Sequence of chain 5.A:
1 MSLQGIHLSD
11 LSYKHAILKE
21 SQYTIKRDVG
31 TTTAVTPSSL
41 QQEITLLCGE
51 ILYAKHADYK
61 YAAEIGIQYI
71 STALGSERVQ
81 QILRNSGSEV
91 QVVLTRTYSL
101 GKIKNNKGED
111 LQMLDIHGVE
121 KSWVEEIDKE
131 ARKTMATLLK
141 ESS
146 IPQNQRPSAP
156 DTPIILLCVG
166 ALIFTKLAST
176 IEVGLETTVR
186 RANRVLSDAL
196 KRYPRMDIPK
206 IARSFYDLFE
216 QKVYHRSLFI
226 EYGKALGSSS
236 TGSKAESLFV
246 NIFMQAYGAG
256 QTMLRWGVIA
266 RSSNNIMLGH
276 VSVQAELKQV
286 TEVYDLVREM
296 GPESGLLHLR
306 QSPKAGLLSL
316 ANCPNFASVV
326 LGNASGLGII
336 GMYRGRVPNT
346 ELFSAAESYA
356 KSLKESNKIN

Binding-site contacts:
Ligand atom CD1 contacts residue ILE103 of chain 5.A at 3.7 Å (hydrophobic).
Ligand atom CD1 contacts residue ALA136 of chain 5.A at 3.8 Å (hydrophobic).
Ligand atom SD contacts residue GLU50 of chain 5.A at 3.6 Å.
Ligand atom CB contacts residue MET135 of chain 5.A at 3.5 Å (hydrophobic).
Ligand atom N contacts residue MET135 of chain 5.A at 3.8 Å.
Ligand atom C contacts residue ARG132 of chain 5.A at 3.8 Å.
Ligand atom CE contacts residue ARG132 of chain 5.A at 3.3 Å.
Ligand atom CG contacts residue MET135 of chain 5.A at 4.0 Å (hydrophobic).
Ligand atom NE2 contacts residue LYS104 of chain 5.A at 2.3 Å (salt-bridge).
Ligand atom O contacts residue SER153 of chain 5.A at 3.7 Å.
Ligand atom SD contacts residue TYR53 of chain 5.A at 3.9 Å.
Ligand atom O contacts residue ASN105 of chain 5.A at 3.8 Å.
Ligand atom OH contacts residue LYS129 of chain 5.A at 3.6 Å.
Ligand atom CD contacts residue LYS104 of chain 5.A at 3.5 Å.
Ligand atom O contacts residue ASN106 of chain 5.A at 3.8 Å.
Ligand atom CD1 contacts residue ARG132 of chain 5.A at 3.7 Å.
Ligand atom CA contacts residue ARG132 of chain 5.A at 3.6 Å.
Ligand atom CE contacts residue GLU50 of chain 5.A at 3.7 Å.
Ligand atom CD contacts residue ASN105 of chain 5.A at 3.7 Å.
Ligand atom SD contacts residue PRO152 of chain 5.A at 3.5 Å.
Ligand atom CD contacts residue ASN106 of chain 5.A at 4.0 Å.
Ligand atom CB contacts residue ILE103 of chain 5.A at 3.9 Å (hydrophobic).
Ligand atom CG contacts residue LEU46 of chain 5.A at 3.8 Å (hydrophobic).
Ligand atom CE contacts residue MET135 of chain 5.A at 3.7 Å (hydrophobic).
Ligand atom O contacts residue ARG132 of chain 5.A at 3.7 Å.
Ligand atom SD contacts residue MET135 of chain 5.A at 3.6 Å.
Ligand atom OE1 contacts residue ASN106 of chain 5.A at 3.2 Å (h-bond).
Ligand atom CD1 contacts residue LEU111 of chain 5.A at 3.7 Å (hydrophobic).
Ligand atom CD1 contacts residue MET135 of chain 5.A at 3.7 Å (hydrophobic).
Ligand atom OE1 contacts residue ASN105 of chain 5.A at 3.0 Å (h-bond).
Ligand atom NE2 contacts residue ASN105 of chain 5.A at 3.6 Å.
Ligand atom O contacts residue ARG132 of chain 5.A at 3.7 Å.
Ligand atom CG2 contacts residue ARG132 of chain 5.A at 3.6 Å.
Ligand atom CE1 contacts residue ARG132 of chain 5.A at 3.7 Å.
Ligand atom CD1 contacts residue ARG132 of chain 5.A at 3.4 Å.
Ligand atom CG contacts residue ILE103 of chain 5.A at 3.5 Å (hydrophobic).
Ligand atom O contacts residue ASN106 of chain 5.A at 4.0 Å.
Ligand atom CD2 contacts residue ILE103 of chain 5.A at 3.9 Å (hydrophobic).
Ligand atom O contacts residue ASN106 of chain 5.A at 3.6 Å.
Ligand atom CE2 contacts residue ILE103 of chain 5.A at 4.0 Å (hydrophobic).

The small molecule below binds the protein below.
Small molecule (SMILES): CC[C@H](C)[C@H](NC(=O)[C@H](CC(C)C)NC(=O)[C@H](CCC(N)=O)NC(=O)[C@H](Cc1ccc(O)cc1)NC(=O)[C@@H](NC(=O)[C@@H](N)CC(=O)O)[C@@H](C)CC)C(=O)N[C@H](C=O)CCSC